This protein binds this small molecule.
Small molecule (SMILES): CC(=O)N[C@@H]1[C@@H](O)[C@H](O)[C@@H](CO)O[C@H]1O

Binding-site contacts:
Ligand atom N2 contacts residue ASN339 of chain 1.A at 3.1 Å (h-bond).
Ligand atom C6 contacts residue GLY309 of chain 1.A at 4.0 Å.
Ligand atom O5 contacts residue LYS306 of chain 1.A at 4.5 Å.
Ligand atom C8 contacts residue ASN339 of chain 1.A at 4.2 Å.
Ligand atom C1 contacts residue ASN339 of chain 1.A at 1.4 Å.
Ligand atom O5 contacts residue ASN339 of chain 1.A at 2.3 Å (h-bond).
Ligand atom C2 contacts residue ASN339 of chain 1.A at 2.6 Å.
Ligand atom C1 contacts residue GLY309 of chain 1.A at 3.7 Å.
Ligand atom C3 contacts residue ASN339 of chain 1.A at 3.8 Å.
Ligand atom C6 contacts residue ASP310 of chain 1.A at 4.2 Å.
Ligand atom C5 contacts residue GLY309 of chain 1.A at 3.4 Å.
Ligand atom O7 contacts residue ASN339 of chain 1.A at 3.5 Å (h-bond).
Ligand atom C4 contacts residue GLY309 of chain 1.A at 4.5 Å.
Ligand atom C5 contacts residue ASN339 of chain 1.A at 3.6 Å.
Ligand atom C4 contacts residue ASN339 of chain 1.A at 4.2 Å.
Ligand atom O6 contacts residue LYS306 of chain 1.A at 3.5 Å (salt-bridge).
Ligand atom O5 contacts residue GLY309 of chain 1.A at 3.6 Å.
Ligand atom C6 contacts residue LYS306 of chain 1.A at 3.7 Å.
Ligand atom C7 contacts residue ASN339 of chain 1.A at 3.5 Å.

Sequence of chain 1.A:
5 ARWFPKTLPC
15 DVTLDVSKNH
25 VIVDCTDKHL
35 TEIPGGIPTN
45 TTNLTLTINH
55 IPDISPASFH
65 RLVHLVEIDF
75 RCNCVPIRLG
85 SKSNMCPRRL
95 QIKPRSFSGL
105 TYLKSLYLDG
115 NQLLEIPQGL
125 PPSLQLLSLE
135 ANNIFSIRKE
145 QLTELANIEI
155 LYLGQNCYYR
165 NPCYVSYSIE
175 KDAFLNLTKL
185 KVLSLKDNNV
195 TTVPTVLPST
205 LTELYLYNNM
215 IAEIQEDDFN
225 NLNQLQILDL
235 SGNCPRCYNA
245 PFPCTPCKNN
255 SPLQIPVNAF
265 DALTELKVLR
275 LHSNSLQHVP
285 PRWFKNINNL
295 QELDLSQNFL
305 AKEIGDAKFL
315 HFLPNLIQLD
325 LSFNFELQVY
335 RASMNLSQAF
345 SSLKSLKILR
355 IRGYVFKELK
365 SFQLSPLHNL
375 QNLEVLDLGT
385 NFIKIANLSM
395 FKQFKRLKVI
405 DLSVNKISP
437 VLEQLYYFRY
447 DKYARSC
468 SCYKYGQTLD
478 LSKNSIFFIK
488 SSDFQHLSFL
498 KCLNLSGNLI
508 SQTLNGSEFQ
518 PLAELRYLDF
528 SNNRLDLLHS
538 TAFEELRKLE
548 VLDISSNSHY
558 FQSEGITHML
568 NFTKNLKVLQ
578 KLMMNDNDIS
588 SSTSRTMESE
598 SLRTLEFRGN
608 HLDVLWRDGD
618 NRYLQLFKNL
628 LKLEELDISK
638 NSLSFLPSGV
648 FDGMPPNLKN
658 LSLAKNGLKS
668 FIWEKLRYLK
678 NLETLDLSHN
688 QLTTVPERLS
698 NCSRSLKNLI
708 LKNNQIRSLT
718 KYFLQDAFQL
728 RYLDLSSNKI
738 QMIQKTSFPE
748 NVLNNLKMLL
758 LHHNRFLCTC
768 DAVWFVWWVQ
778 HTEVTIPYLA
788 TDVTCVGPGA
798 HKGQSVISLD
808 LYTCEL